The small molecule below binds the protein below.
Small molecule (SMILES): Cc1cc(N)c2ccccc2[n+]1CCCCCCCCCC[n+]1c(C)cc(N)c2ccccc21

Sequence of chain 1.C:
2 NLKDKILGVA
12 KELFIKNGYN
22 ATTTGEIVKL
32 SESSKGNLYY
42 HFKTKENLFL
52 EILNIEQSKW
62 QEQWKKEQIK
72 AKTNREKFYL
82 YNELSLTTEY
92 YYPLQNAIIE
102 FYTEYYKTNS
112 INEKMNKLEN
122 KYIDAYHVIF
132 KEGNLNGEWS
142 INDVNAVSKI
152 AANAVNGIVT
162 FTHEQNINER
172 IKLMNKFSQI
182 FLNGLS

Binding-site contacts:
Ligand atom C9 contacts residue TYR103 of chain 1.C at 3.5 Å (hydrophobic).
Ligand atom C8 contacts residue PHE162 of chain 1.A at 3.6 Å (hydrophobic).
Ligand atom C4 contacts residue TYR103 of chain 1.C at 3.8 Å (hydrophobic).
Ligand atom C10 contacts residue TRP61 of chain 1.C at 3.6 Å (hydrophobic).
Ligand atom C14 contacts residue TRP61 of chain 1.C at 3.6 Å (hydrophobic).
Ligand atom C4 contacts residue ILE100 of chain 1.A at 3.8 Å (hydrophobic).
Ligand atom C22 contacts residue GLN58 of chain 1.C at 3.8 Å.
Ligand atom C2 contacts residue ILE100 of chain 1.C at 3.6 Å (hydrophobic).
Ligand atom C30 contacts residue TYR103 of chain 1.C at 3.8 Å (hydrophobic).
Ligand atom C3 contacts residue ILE100 of chain 1.C at 3.7 Å (hydrophobic).
Ligand atom C6 contacts residue PHE162 of chain 1.A at 3.7 Å (hydrophobic).
Ligand atom N3 contacts residue THR89 of chain 1.C at 3.4 Å.
Ligand atom C23 contacts residue GLN58 of chain 1.C at 3.7 Å.
Ligand atom C7 contacts residue TYR103 of chain 1.C at 3.4 Å (hydrophobic).
Ligand atom C29 contacts residue GLU57 of chain 1.C at 3.3 Å.
Ligand atom C21 contacts residue GLN58 of chain 1.C at 3.8 Å.
Ligand atom C21 contacts residue GLU57 of chain 1.C at 3.8 Å.
Ligand atom C7 contacts residue PHE162 of chain 1.A at 3.4 Å (hydrophobic).
Ligand atom C16 contacts residue THR89 of chain 1.C at 3.3 Å.
Ligand atom C5 contacts residue TYR103 of chain 1.C at 3.5 Å (hydrophobic).
Ligand atom N1 contacts residue TYR103 of chain 1.C at 3.5 Å.
Ligand atom C12 contacts residue TYR93 of chain 1.C at 3.7 Å (hydrophobic).
Ligand atom C16 contacts residue GLU90 of chain 1.C at 3.6 Å.
Ligand atom C25 contacts residue LEU119 of chain 1.C at 3.8 Å (hydrophobic).
Ligand atom C19 contacts residue TYR93 of chain 1.C at 3.4 Å (hydrophobic).
Ligand atom C4 contacts residue ASN97 of chain 1.A at 3.5 Å.
Ligand atom N4 contacts residue THR161 of chain 1.A at 3.1 Å (h-bond).
Ligand atom C15 contacts residue THR89 of chain 1.C at 2.8 Å.
Ligand atom N4 contacts residue TYR103 of chain 1.C at 3.7 Å.
Ligand atom C8 contacts residue TYR103 of chain 1.C at 3.4 Å (hydrophobic).
Ligand atom C1 contacts residue TYR103 of chain 1.C at 3.8 Å (hydrophobic).
Ligand atom N4 contacts residue PHE162 of chain 1.A at 3.8 Å.
Ligand atom C29 contacts residue LYS60 of chain 1.C at 3.8 Å.
Ligand atom N4 contacts residue ASN97 of chain 1.A at 3.0 Å (h-bond).
Ligand atom C13 contacts residue TYR93 of chain 1.C at 3.8 Å (hydrophobic).
Ligand atom C29 contacts residue TRP61 of chain 1.C at 3.8 Å (hydrophobic).
Ligand atom C20 contacts residue TYR93 of chain 1.C at 3.7 Å (hydrophobic).
Ligand atom C19 contacts residue GLU57 of chain 1.C at 3.3 Å.
Ligand atom N2 contacts residue TYR93 of chain 1.C at 3.7 Å.
Ligand atom C6 contacts residue TYR103 of chain 1.C at 3.5 Å (hydrophobic).

Sequence of chain 1.A:
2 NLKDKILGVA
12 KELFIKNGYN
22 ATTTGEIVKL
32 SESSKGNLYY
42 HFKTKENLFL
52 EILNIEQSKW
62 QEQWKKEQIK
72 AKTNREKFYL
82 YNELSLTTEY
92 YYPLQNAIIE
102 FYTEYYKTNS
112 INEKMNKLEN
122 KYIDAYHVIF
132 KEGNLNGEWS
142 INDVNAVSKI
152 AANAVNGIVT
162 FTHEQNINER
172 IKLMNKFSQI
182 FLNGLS